Binding-site contacts:
Ligand atom C7 contacts residue SER48 of chain 1.B at 3.5 Å.
Ligand atom C7 contacts residue HIS67 of chain 1.B at 3.3 Å.
Ligand atom C7 contacts residue ZN1 of chain 1.H at 3.1 Å.
Ligand atom C2 contacts residue SER48 of chain 1.B at 3.4 Å.
Ligand atom F2 contacts residue LEU57 of chain 1.B at 3.4 Å.
Ligand atom F4 contacts residue LEU309 of chain 1.A at 3.5 Å.
Ligand atom C3 contacts residue VAL294 of chain 1.B at 3.8 Å (hydrophobic).
Ligand atom C5 contacts residue VAL294 of chain 1.B at 3.8 Å (hydrophobic).
Ligand atom O1 contacts residue SER48 of chain 1.B at 2.7 Å (h-bond).
Ligand atom C4 contacts residue LEU116 of chain 1.B at 3.7 Å (hydrophobic).
Ligand atom C2 contacts residue LEU141 of chain 1.B at 4.0 Å (hydrophobic).
Ligand atom C7 contacts residue PHE93 of chain 1.B at 3.7 Å (hydrophobic).
Ligand atom O1 contacts residue ZN1 of chain 1.H at 2.1 Å.
Ligand atom C3 contacts residue LEU57 of chain 1.B at 4.0 Å (hydrophobic).
Ligand atom C6 contacts residue NAD1 of chain 1.J at 3.2 Å.
Ligand atom C5 contacts residue NAD1 of chain 1.J at 3.5 Å.
Ligand atom F2 contacts residue SER48 of chain 1.B at 3.3 Å.
Ligand atom F2 contacts residue LEU141 of chain 1.B at 3.4 Å.
Ligand atom C3 contacts residue LEU116 of chain 1.B at 3.5 Å (hydrophobic).
Ligand atom F2 contacts residue PHE140 of chain 1.B at 3.9 Å.
Ligand atom C4 contacts residue ILE318 of chain 1.B at 4.3 Å (hydrophobic).
Ligand atom O1 contacts residue HIS67 of chain 1.B at 3.0 Å (h-bond).
Ligand atom O1 contacts residue CYS174 of chain 1.B at 3.4 Å (h-bond).
Ligand atom O1 contacts residue NAD1 of chain 1.J at 3.2 Å.
Ligand atom C1 contacts residue PHE93 of chain 1.B at 3.8 Å (hydrophobic).
Ligand atom C5 contacts residue LEU116 of chain 1.B at 4.2 Å (hydrophobic).
Ligand atom C3 contacts residue SER48 of chain 1.B at 4.2 Å.
Ligand atom C2 contacts residue LEU57 of chain 1.B at 4.1 Å (hydrophobic).
Ligand atom C4 contacts residue VAL294 of chain 1.B at 3.5 Å (hydrophobic).
Ligand atom C6 contacts residue PHE93 of chain 1.B at 3.6 Å (hydrophobic).
Ligand atom C1 contacts residue SER48 of chain 1.B at 3.5 Å.
Ligand atom C7 contacts residue NAD1 of chain 1.J at 4.0 Å.
Ligand atom F4 contacts residue LEU116 of chain 1.B at 3.3 Å.
Ligand atom C7 contacts residue CYS174 of chain 1.B at 3.9 Å (hydrophobic).
Ligand atom C5 contacts residue ILE318 of chain 1.B at 3.8 Å (hydrophobic).
Ligand atom F4 contacts residue VAL294 of chain 1.B at 3.6 Å.
Ligand atom F4 contacts residue ILE318 of chain 1.B at 3.9 Å.
Ligand atom C2 contacts residue LEU116 of chain 1.B at 4.3 Å (hydrophobic).
Ligand atom O1 contacts residue CYS46 of chain 1.B at 3.5 Å (h-bond).
Ligand atom C1 contacts residue NAD1 of chain 1.J at 4.2 Å.

Sequence of chain 1.A:
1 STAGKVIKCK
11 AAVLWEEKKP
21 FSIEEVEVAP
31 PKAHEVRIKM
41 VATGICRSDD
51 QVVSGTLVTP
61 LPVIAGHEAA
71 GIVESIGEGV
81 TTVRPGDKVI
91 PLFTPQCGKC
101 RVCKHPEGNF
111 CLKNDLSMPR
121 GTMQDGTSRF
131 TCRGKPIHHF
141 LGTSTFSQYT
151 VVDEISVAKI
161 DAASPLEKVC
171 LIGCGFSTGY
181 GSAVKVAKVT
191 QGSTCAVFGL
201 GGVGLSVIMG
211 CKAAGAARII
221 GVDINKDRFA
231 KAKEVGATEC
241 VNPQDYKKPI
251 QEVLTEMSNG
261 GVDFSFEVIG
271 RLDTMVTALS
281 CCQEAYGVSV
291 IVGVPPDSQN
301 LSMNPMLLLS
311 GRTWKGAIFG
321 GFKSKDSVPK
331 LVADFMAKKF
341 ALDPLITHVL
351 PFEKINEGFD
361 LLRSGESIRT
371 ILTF

Sequence of chain 1.B:
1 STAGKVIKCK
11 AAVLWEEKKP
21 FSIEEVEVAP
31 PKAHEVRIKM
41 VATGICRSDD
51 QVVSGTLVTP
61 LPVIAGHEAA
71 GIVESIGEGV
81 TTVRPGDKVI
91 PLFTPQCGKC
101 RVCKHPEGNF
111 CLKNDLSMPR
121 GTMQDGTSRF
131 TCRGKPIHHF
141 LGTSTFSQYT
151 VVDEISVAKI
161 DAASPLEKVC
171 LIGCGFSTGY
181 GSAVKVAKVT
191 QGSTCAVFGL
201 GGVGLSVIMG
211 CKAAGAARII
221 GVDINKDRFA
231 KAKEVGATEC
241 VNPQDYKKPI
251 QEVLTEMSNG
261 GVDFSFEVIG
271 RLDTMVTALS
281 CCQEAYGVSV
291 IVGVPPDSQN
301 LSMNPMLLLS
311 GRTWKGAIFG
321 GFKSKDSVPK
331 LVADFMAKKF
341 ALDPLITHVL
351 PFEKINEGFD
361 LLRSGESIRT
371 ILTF

This protein binds this small molecule.
Small molecule (SMILES): OCc1ccc(F)cc1F